Sequence of chain 54.D:
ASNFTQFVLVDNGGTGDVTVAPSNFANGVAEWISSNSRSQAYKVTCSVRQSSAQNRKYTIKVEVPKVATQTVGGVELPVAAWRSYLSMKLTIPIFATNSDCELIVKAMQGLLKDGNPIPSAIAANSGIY

Binding-site contacts:
Ligand atom N1 contacts residue SER47 of chain 54.C at 2.8 Å (h-bond).
Ligand atom OP2 contacts residue LYS89 of chain 54.D at 3.4 Å (salt-bridge).
Ligand atom OP1 contacts residue SER51 of chain 54.D at 2.8 Å (h-bond).
Ligand atom OP2 contacts residue LYS57 of chain 54.D at 3.2 Å (salt-bridge).
Ligand atom C8 contacts residue THR45 of chain 54.C at 3.6 Å.
Ligand atom OP2 contacts residue LYS89 of chain 54.D at 3.5 Å (salt-bridge).
Ligand atom C5 contacts residue TYR85 of chain 54.C at 3.7 Å (hydrophobic).
Ligand atom C5' contacts residue TYR85 of chain 54.C at 3.7 Å (hydrophobic).
Ligand atom O2' contacts residue GLU63 of chain 54.C at 3.6 Å.
Ligand atom OP2 contacts residue ASN55 of chain 54.D at 3.5 Å (h-bond).
Ligand atom OP1 contacts residue LYS89 of chain 54.D at 3.3 Å (salt-bridge).
Ligand atom N6 contacts residue THR91 of chain 54.D at 3.4 Å (h-bond).
Ligand atom C6 contacts residue THR45 of chain 54.C at 3.5 Å.
Ligand atom N1 contacts residue THR59 of chain 54.C at 3.5 Å.
Ligand atom OP1 contacts residue ASN55 of chain 54.D at 3.4 Å (h-bond).
Ligand atom P contacts residue ARG49 of chain 54.D at 3.2 Å.
Ligand atom OP1 contacts residue ARG49 of chain 54.D at 2.5 Å (salt-bridge).
Ligand atom OP2 contacts residue LYS57 of chain 54.D at 2.6 Å (salt-bridge).
Ligand atom OP1 contacts residue LYS57 of chain 54.D at 2.8 Å.
Ligand atom N6 contacts residue THR45 of chain 54.C at 2.9 Å (h-bond).
Ligand atom OP2 contacts residue SER51 of chain 54.D at 3.5 Å (h-bond).
Ligand atom C6 contacts residue TYR85 of chain 54.C at 3.7 Å (hydrophobic).
Ligand atom N7 contacts residue THR45 of chain 54.C at 2.5 Å (h-bond).
Ligand atom C2 contacts residue SER47 of chain 54.C at 3.2 Å.
Ligand atom OP1 contacts residue SER52 of chain 54.D at 2.9 Å (h-bond).
Ligand atom P contacts residue SER51 of chain 54.D at 3.4 Å.
Ligand atom C8 contacts residue TYR85 of chain 54.C at 3.7 Å (hydrophobic).
Ligand atom O5' contacts residue ARG49 of chain 54.D at 3.6 Å (salt-bridge).
Ligand atom OP2 contacts residue TYR85 of chain 54.C at 2.9 Å (h-bond).
Ligand atom C5' contacts residue ARG49 of chain 54.D at 3.1 Å.
Ligand atom N6 contacts residue THR59 of chain 54.C at 2.9 Å (h-bond).
Ligand atom N7 contacts residue TYR85 of chain 54.C at 3.6 Å.
Ligand atom N7 contacts residue LYS61 of chain 54.C at 3.5 Å.
Ligand atom C5 contacts residue THR45 of chain 54.C at 3.2 Å.
Ligand atom O3' contacts residue SER51 of chain 54.D at 3.4 Å.
Ligand atom OP2 contacts residue LYS43 of chain 54.C at 3.0 Å (salt-bridge).
Ligand atom P contacts residue LYS57 of chain 54.D at 3.2 Å.
Ligand atom P contacts residue LYS89 of chain 54.D at 3.4 Å.
Ligand atom O3' contacts residue ARG49 of chain 54.D at 3.0 Å (salt-bridge).
Ligand atom O5' contacts residue LYS57 of chain 54.D at 3.1 Å (salt-bridge).

Sequence of chain 54.C:
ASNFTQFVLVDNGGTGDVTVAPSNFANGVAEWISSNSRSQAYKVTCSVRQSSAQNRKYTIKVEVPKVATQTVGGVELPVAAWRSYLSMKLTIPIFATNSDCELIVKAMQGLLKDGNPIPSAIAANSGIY

A small-molecule ligand and the protein it binds are described below.
Small molecule (SMILES): Nc1ccn([C@@H]2O[C@H](CO[P](=O)(O)O[C@H]3[C@@H](O)[C@H](n4cnc5c(N)ncnc54)O[C@@H]3CO[P](=O)(O)O[C@H]3[C@@H](O)[C@H](n4cnc5c(=O)nc(N)[nH]c54)O[C@@H]3CO[P](=O)(O)O[C@H]3[C@@H](O)[C@H](n4cnc5c(N)ncnc54)O[C@@H]3CO[P](=O)(O)O[C@H]3[C@@H](O)[C@H](n4cnc5c(N)ncnc54)O[C@@H]3CO[P](=O)(O)O[C@H]3[C@@H](O)[C@H](n4ccc(=O)[nH]c4=O)O[C@@H]3CO[P](=O)(O)O[C@H]3[C@@H](O)[C@H](n4ccc(N)nc4=O)O[C@@H]3CO[P](=O)(O)O[C@H]3[C@@H](O)[C@H](n4ccc(=O)[nH]c4=O)O[C@@H]3CO[P](=O)(O)O[C@H]3[C@@H](O)[C@H](n4cnc5c(=O)nc(N)[nH]c54)O[C@@H]3COPO)[C@@H](O)[C@H]2O)c(=O)n1